Sequence of chain 1.C:
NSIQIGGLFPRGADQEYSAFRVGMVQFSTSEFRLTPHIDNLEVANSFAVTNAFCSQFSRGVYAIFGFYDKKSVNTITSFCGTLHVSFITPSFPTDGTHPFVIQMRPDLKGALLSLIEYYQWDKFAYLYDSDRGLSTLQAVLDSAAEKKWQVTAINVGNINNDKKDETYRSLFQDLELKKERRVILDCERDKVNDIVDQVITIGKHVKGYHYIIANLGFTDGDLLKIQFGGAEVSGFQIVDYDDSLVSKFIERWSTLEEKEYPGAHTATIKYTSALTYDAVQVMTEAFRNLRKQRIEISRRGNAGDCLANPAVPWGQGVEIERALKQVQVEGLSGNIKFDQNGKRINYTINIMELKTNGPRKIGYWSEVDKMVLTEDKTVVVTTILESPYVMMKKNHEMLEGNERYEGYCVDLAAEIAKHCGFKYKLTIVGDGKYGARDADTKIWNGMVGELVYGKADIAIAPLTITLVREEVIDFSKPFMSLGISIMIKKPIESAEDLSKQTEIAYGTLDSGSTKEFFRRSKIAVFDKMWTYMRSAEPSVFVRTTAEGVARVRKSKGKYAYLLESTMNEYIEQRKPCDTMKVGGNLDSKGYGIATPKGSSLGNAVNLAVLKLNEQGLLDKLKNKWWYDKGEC

Binding-site contacts:
Ligand atom N14 contacts residue LEU650 of chain 1.C at 3.4 Å.
Ligand atom NP3 contacts residue THR480 of chain 1.C at 2.9 Å (h-bond).
Ligand atom O16 contacts residue THR480 of chain 1.C at 2.9 Å (h-bond).
Ligand atom C02 contacts residue SER654 of chain 1.C at 3.3 Å.
Ligand atom C01 contacts residue THR480 of chain 1.C at 3.6 Å.
Ligand atom N15 contacts residue GLU705 of chain 1.C at 3.9 Å.
Ligand atom C05 contacts residue GLU705 of chain 1.C at 3.6 Å.
Ligand atom O19 contacts residue MET708 of chain 1.C at 3.9 Å.
Ligand atom O16 contacts residue LEU479 of chain 1.C at 3.5 Å.
Ligand atom O16 contacts residue ARG485 of chain 1.C at 2.8 Å (salt-bridge).
Ligand atom NP3 contacts residue PRO478 of chain 1.C at 2.7 Å (h-bond).
Ligand atom C02 contacts residue GLU705 of chain 1.C at 3.3 Å.
Ligand atom C01 contacts residue TYR450 of chain 1.C at 3.5 Å (hydrophobic).
Ligand atom O19 contacts residue LEU704 of chain 1.C at 3.5 Å.
Ligand atom C03 contacts residue LEU650 of chain 1.C at 3.9 Å (hydrophobic).
Ligand atom O19 contacts residue GLU705 of chain 1.C at 2.9 Å (salt-bridge).
Ligand atom O16 contacts residue TYR450 of chain 1.C at 3.4 Å.
Ligand atom O18 contacts residue GLY653 of chain 1.C at 3.5 Å.
Ligand atom C01 contacts residue SER654 of chain 1.C at 3.3 Å.
Ligand atom N15 contacts residue THR655 of chain 1.C at 2.8 Å (h-bond).
Ligand atom C05 contacts residue THR655 of chain 1.C at 3.9 Å.
Ligand atom C02 contacts residue THR480 of chain 1.C at 3.4 Å.
Ligand atom NP3 contacts residue GLU705 of chain 1.C at 2.9 Å (salt-bridge).
Ligand atom O17 contacts residue TYR450 of chain 1.C at 3.4 Å.
Ligand atom O20 contacts residue GLU705 of chain 1.C at 3.4 Å (salt-bridge).
Ligand atom O20 contacts residue LEU650 of chain 1.C at 3.9 Å.
Ligand atom O20 contacts residue MET708 of chain 1.C at 3.5 Å.
Ligand atom NP3 contacts residue TYR450 of chain 1.C at 3.8 Å.
Ligand atom O17 contacts residue ARG485 of chain 1.C at 2.8 Å (salt-bridge).
Ligand atom O18 contacts residue THR655 of chain 1.C at 3.0 Å (h-bond).
Ligand atom NP3 contacts residue TYR732 of chain 1.C at 3.7 Å.
Ligand atom O18 contacts residue SER654 of chain 1.C at 3.2 Å (h-bond).
Ligand atom C04 contacts residue LEU650 of chain 1.C at 3.8 Å (hydrophobic).
Ligand atom O17 contacts residue GLY653 of chain 1.C at 3.3 Å.
Ligand atom C04 contacts residue THR655 of chain 1.C at 3.3 Å.
Ligand atom C02 contacts residue TYR450 of chain 1.C at 3.9 Å (hydrophobic).
Ligand atom C01 contacts residue ARG485 of chain 1.C at 3.4 Å.
Ligand atom O17 contacts residue SER654 of chain 1.C at 2.9 Å (h-bond).
Ligand atom O16 contacts residue PRO478 of chain 1.C at 3.6 Å (h-bond).
Ligand atom C03 contacts residue TYR450 of chain 1.C at 3.3 Å (hydrophobic).

This small molecule binds to this protein.
Small molecule (SMILES): N[C@@H](Cn1oc(=O)[nH]c1=O)C(=O)O